Sequence of chain 1.B:
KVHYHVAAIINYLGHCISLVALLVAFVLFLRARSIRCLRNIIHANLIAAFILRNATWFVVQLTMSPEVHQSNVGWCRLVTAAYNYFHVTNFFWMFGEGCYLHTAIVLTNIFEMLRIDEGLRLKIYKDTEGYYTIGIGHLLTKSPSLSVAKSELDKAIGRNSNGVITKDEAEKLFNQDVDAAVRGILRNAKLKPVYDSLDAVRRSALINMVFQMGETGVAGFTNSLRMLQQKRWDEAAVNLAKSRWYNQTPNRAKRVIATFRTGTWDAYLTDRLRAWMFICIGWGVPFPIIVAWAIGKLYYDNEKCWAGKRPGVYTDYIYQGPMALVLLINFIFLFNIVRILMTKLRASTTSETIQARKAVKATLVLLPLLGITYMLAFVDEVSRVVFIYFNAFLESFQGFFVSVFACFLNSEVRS

Binding-site contacts:
Ligand atom C13 contacts residue MET104 of chain 1.B at 3.5 Å (hydrophobic).
Ligand atom C16 contacts residue LEU377 of chain 1.B at 3.8 Å (hydrophobic).
Ligand atom C20 contacts residue PHE101 of chain 1.B at 3.4 Å (hydrophobic).
Ligand atom C24 contacts residue LEU380 of chain 1.B at 3.4 Å (hydrophobic).
Ligand atom C22 contacts residue LEU337 of chain 1.B at 3.5 Å (hydrophobic).
Ligand atom C17 contacts residue LEU377 of chain 1.B at 3.4 Å (hydrophobic).
Ligand atom C7 contacts residue ASN340 of chain 1.B at 3.8 Å.
Ligand atom C2 contacts residue ASN340 of chain 1.B at 3.2 Å.
Ligand atom C23 contacts residue LEU380 of chain 1.B at 3.5 Å (hydrophobic).
Ligand atom C1 contacts residue ASN340 of chain 1.B at 3.3 Å.
Ligand atom C1 contacts residue THR373 of chain 1.B at 3.2 Å.
Ligand atom C14 contacts residue MET104 of chain 1.B at 3.7 Å (hydrophobic).
Ligand atom C3 contacts residue ASN340 of chain 1.B at 3.2 Å.
Ligand atom C18 contacts residue VAL336 of chain 1.B at 3.8 Å (hydrophobic).
Ligand atom C5 contacts residue LEU344 of chain 1.B at 3.8 Å (hydrophobic).
Ligand atom C18 contacts residue LEU337 of chain 1.B at 3.7 Å (hydrophobic).
Ligand atom C8 contacts residue LEU377 of chain 1.B at 4.0 Å (hydrophobic).
Ligand atom C7 contacts residue GLY108 of chain 1.B at 3.4 Å.
Ligand atom C14 contacts residue LEU337 of chain 1.B at 3.8 Å (hydrophobic).
Ligand atom C6 contacts residue THR373 of chain 1.B at 3.5 Å.
Ligand atom O10 contacts residue THR373 of chain 1.B at 3.7 Å.
Ligand atom C9 contacts residue MET104 of chain 1.B at 3.6 Å (hydrophobic).
Ligand atom C21 contacts residue LEU380 of chain 1.B at 3.9 Å (hydrophobic).
Ligand atom C3 contacts residue THR373 of chain 1.B at 3.8 Å.
Ligand atom C3 contacts residue GLY108 of chain 1.B at 3.8 Å.
Ligand atom C13 contacts residue LEU337 of chain 1.B at 3.7 Å (hydrophobic).
Ligand atom C13 contacts residue ASN340 of chain 1.B at 3.6 Å.
Ligand atom C21 contacts residue PHE101 of chain 1.B at 3.6 Å (hydrophobic).
Ligand atom N12 contacts residue ASN340 of chain 1.B at 3.0 Å (h-bond).
Ligand atom C4 contacts residue ASN340 of chain 1.B at 3.3 Å.
Ligand atom C22 contacts residue LEU377 of chain 1.B at 3.7 Å (hydrophobic).
Ligand atom C18 contacts residue ASN340 of chain 1.B at 3.3 Å.
Ligand atom C5 contacts residue THR373 of chain 1.B at 3.9 Å.
Ligand atom C5 contacts residue ASN340 of chain 1.B at 3.3 Å.
Ligand atom N19 contacts residue LEU380 of chain 1.B at 3.8 Å.
Ligand atom C6 contacts residue ASN340 of chain 1.B at 3.5 Å.
Ligand atom C23 contacts residue PHE101 of chain 1.B at 3.5 Å (hydrophobic).
Ligand atom C18 contacts residue PHE101 of chain 1.B at 3.8 Å (hydrophobic).
Ligand atom C2 contacts residue THR373 of chain 1.B at 3.5 Å.
Ligand atom C18 contacts residue MET104 of chain 1.B at 3.8 Å (hydrophobic).

This protein binds this small molecule.
Small molecule (SMILES): CCC(CC)Nc1cc(C)nc(Oc2c(C)cc(C)cc2C)c1C